Sequence of chain 1.C:
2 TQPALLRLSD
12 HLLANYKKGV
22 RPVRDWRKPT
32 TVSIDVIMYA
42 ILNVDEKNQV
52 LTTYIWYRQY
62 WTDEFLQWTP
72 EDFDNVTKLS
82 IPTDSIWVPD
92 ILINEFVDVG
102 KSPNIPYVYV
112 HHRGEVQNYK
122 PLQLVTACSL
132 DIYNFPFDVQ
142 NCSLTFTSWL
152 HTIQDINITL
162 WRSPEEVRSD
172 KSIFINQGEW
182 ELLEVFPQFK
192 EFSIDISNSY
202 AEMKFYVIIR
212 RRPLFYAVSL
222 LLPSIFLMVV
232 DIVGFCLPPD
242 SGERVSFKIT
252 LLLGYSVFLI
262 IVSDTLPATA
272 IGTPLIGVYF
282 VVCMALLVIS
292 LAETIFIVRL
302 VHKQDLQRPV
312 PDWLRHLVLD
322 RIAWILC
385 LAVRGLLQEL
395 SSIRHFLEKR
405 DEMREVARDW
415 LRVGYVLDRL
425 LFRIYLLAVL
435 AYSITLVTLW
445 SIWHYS

Binding-site contacts:
Ligand atom C14 contacts residue TRP150 of chain 1.D at 4.0 Å (hydrophobic).
Ligand atom C1 contacts residue TYR201 of chain 1.D at 4.0 Å (hydrophobic).
Ligand atom C15 contacts residue TRP57 of chain 1.C at 3.5 Å (hydrophobic).
Ligand atom C12 contacts residue ILE38 of chain 1.C at 4.0 Å (hydrophobic).
Ligand atom C9 contacts residue TRP57 of chain 1.C at 3.9 Å (hydrophobic).
Ligand atom C12 contacts residue ARG59 of chain 1.C at 3.8 Å.
Ligand atom C15 contacts residue PHE193 of chain 1.D at 4.1 Å (hydrophobic).
Ligand atom C9 contacts residue ARG59 of chain 1.C at 4.0 Å.
Ligand atom O contacts residue TRP150 of chain 1.D at 3.8 Å.
Ligand atom C15 contacts residue TRP150 of chain 1.D at 3.8 Å (hydrophobic).
Ligand atom C16 contacts residue SER149 of chain 1.D at 3.2 Å.
Ligand atom C13 contacts residue ARG59 of chain 1.C at 3.6 Å.
Ligand atom N3 contacts residue ASN95 of chain 1.D at 3.9 Å.
Ligand atom C10 contacts residue ASP36 of chain 1.C at 3.9 Å.
Ligand atom N2 contacts residue TRP150 of chain 1.D at 2.9 Å (h-bond).
Ligand atom C12 contacts residue TRP57 of chain 1.C at 3.6 Å (hydrophobic).
Ligand atom C10 contacts residue ARG59 of chain 1.C at 3.5 Å.
Ligand atom N2 contacts residue SER149 of chain 1.D at 3.7 Å.
Ligand atom C10 contacts residue ILE38 of chain 1.C at 3.6 Å (hydrophobic).
Ligand atom C6 contacts residue TYR120 of chain 1.C at 3.7 Å (hydrophobic).
Ligand atom C7 contacts residue TRP150 of chain 1.D at 3.9 Å (hydrophobic).
Ligand atom C13 contacts residue ILE38 of chain 1.C at 3.6 Å (hydrophobic).
Ligand atom C16 contacts residue THR148 of chain 1.D at 3.9 Å.
Ligand atom C8 contacts residue ILE195 of chain 1.D at 4.0 Å (hydrophobic).
Ligand atom C16 contacts residue TRP150 of chain 1.D at 3.8 Å (hydrophobic).
Ligand atom C5 contacts residue ILE38 of chain 1.C at 4.0 Å (hydrophobic).
Ligand atom C16 contacts residue TYR201 of chain 1.D at 3.5 Å (hydrophobic).
Ligand atom C13 contacts residue ASP36 of chain 1.C at 3.5 Å.
Ligand atom O contacts residue TRP57 of chain 1.C at 3.6 Å.
Ligand atom C15 contacts residue ASN95 of chain 1.D at 3.5 Å.
Ligand atom N1 contacts residue ARG59 of chain 1.C at 4.0 Å.
Ligand atom C2 contacts residue TYR120 of chain 1.C at 3.9 Å (hydrophobic).
Ligand atom C3 contacts residue TYR201 of chain 1.D at 3.6 Å (hydrophobic).
Ligand atom C8 contacts residue ARG59 of chain 1.C at 3.9 Å.
Ligand atom N3 contacts residue THR148 of chain 1.D at 4.0 Å.
Ligand atom C14 contacts residue ASN95 of chain 1.D at 4.0 Å.
Ligand atom C11 contacts residue TRP150 of chain 1.D at 3.7 Å (hydrophobic).
Ligand atom C4 contacts residue ARG59 of chain 1.C at 4.0 Å.
Ligand atom C5 contacts residue ARG59 of chain 1.C at 3.9 Å.
Ligand atom N2 contacts residue TYR201 of chain 1.D at 3.6 Å.

A small-molecule ligand and the protein it binds are described below.
Small molecule (SMILES): Cc1nc[nH]c1CN1CCc2c(c3ccccc3n2C)C1=O

Sequence of chain 1.D:
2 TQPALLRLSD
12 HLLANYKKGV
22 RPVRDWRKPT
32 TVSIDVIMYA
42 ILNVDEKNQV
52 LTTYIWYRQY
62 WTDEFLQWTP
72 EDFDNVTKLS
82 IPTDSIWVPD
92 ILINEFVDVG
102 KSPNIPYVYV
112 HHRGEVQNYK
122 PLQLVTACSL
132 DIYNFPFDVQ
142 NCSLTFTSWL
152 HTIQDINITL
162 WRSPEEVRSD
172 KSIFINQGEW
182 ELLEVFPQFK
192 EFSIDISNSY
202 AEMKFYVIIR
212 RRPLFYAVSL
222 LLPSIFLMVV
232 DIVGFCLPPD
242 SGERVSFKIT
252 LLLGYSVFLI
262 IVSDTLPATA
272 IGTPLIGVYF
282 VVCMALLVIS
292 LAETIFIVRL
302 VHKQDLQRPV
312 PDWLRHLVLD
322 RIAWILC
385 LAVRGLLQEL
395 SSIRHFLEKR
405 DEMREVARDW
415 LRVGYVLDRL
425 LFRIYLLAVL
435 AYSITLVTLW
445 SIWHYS